A small-molecule ligand and the protein it binds are described below.
Small molecule (SMILES): Cc1sc2c(c1C)C(c1ccc(Cl)cc1)=N[C@@H](CC(=O)OC(C)(C)C)c1[nH]nc(C)[n+]1-2

Binding-site contacts:
Ligand atom CAZ contacts residue VAL94 of chain 1.A at 4.0 Å (hydrophobic).
Ligand atom CAI contacts residue PRO30 of chain 1.A at 3.9 Å (hydrophobic).
Ligand atom CAX contacts residue LEU40 of chain 1.A at 3.9 Å (hydrophobic).
Ligand atom NAN contacts residue HIS92 of chain 1.A at 4.0 Å.
Ligand atom CLAH contacts residue MET97 of chain 1.A at 3.9 Å.
Ligand atom OAG contacts residue ASN88 of chain 1.A at 3.9 Å.
Ligand atom CAC contacts residue TRP29 of chain 1.A at 3.8 Å (hydrophobic).
Ligand atom CAW contacts residue VAL94 of chain 1.A at 3.7 Å (hydrophobic).
Ligand atom CAS contacts residue LEU42 of chain 1.A at 3.9 Å (hydrophobic).
Ligand atom OAQ contacts residue LEU42 of chain 1.A at 4.0 Å.
Ligand atom CAA contacts residue PHE31 of chain 1.A at 3.7 Å (hydrophobic).
Ligand atom NAO contacts residue ASN88 of chain 1.A at 3.5 Å (h-bond).
Ligand atom CAV contacts residue VAL94 of chain 1.A at 3.9 Å (hydrophobic).
Ligand atom CAT contacts residue VAL94 of chain 1.A at 3.8 Å (hydrophobic).
Ligand atom NAP contacts residue VAL94 of chain 1.A at 3.9 Å.
Ligand atom CLAH contacts residue ASP93 of chain 1.A at 3.9 Å.
Ligand atom NAP contacts residue ASN88 of chain 1.A at 3.0 Å (h-bond).
Ligand atom CAA contacts residue VAL35 of chain 1.A at 3.7 Å (hydrophobic).
Ligand atom NBD contacts residue VAL94 of chain 1.A at 3.8 Å.
Ligand atom CAV contacts residue VAL35 of chain 1.A at 3.9 Å (hydrophobic).
Ligand atom NAO contacts residue CYS84 of chain 1.A at 4.0 Å.
Ligand atom SAR contacts residue PRO30 of chain 1.A at 3.4 Å (h-bond).
Ligand atom OAG contacts residue HIS92 of chain 1.A at 3.2 Å (h-bond).
Ligand atom CAK contacts residue PRO30 of chain 1.A at 3.7 Å (hydrophobic).
Ligand atom NAN contacts residue VAL94 of chain 1.A at 3.8 Å.
Ligand atom CAL contacts residue VAL94 of chain 1.A at 3.9 Å (hydrophobic).
Ligand atom CAM contacts residue LEU42 of chain 1.A at 3.8 Å (hydrophobic).
Ligand atom SAR contacts residue LEU40 of chain 1.A at 4.0 Å.
Ligand atom CAE contacts residue LEU42 of chain 1.A at 3.7 Å (hydrophobic).
Ligand atom CAI contacts residue MET97 of chain 1.A at 3.7 Å (hydrophobic).
Ligand atom CAS contacts residue HIS92 of chain 1.A at 3.9 Å.
Ligand atom CAI contacts residue TRP29 of chain 1.A at 3.7 Å (hydrophobic).
Ligand atom CAY contacts residue LEU40 of chain 1.A at 4.1 Å (hydrophobic).
Ligand atom SAR contacts residue VAL35 of chain 1.A at 4.1 Å.
Ligand atom CAM contacts residue ASN88 of chain 1.A at 3.4 Å.
Ligand atom CAL contacts residue HIS92 of chain 1.A at 3.7 Å.
Ligand atom CAK contacts residue VAL94 of chain 1.A at 3.6 Å (hydrophobic).
Ligand atom CAK contacts residue TRP29 of chain 1.A at 3.9 Å (hydrophobic).
Ligand atom CAA contacts residue PRO30 of chain 1.A at 3.7 Å (hydrophobic).
Ligand atom CAE contacts residue LEU40 of chain 1.A at 3.9 Å (hydrophobic).

Sequence of chain 1.A:
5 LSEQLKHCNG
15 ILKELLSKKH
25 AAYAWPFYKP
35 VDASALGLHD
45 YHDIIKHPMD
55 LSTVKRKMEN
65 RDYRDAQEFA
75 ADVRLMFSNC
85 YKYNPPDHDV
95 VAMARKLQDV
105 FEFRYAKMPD